Sequence of chain 13.A:
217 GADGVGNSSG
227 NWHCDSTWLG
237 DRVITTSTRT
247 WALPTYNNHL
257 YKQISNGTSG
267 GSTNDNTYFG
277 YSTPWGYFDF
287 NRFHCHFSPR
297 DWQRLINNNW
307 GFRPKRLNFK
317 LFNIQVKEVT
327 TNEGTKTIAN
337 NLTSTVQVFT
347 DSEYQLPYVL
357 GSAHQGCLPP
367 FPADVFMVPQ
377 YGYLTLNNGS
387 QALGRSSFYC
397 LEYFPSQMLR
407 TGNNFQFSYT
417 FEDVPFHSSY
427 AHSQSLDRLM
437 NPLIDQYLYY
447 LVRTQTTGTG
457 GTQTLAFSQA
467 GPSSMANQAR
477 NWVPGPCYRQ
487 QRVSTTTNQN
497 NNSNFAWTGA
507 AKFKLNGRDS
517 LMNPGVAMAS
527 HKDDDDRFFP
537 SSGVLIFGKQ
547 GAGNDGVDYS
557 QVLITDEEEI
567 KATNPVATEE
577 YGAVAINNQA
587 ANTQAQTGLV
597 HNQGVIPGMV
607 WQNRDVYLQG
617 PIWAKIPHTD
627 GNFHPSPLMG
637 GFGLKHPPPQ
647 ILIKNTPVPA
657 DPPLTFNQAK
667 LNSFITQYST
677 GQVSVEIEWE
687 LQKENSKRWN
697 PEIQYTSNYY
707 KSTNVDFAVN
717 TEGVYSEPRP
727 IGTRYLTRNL

Binding-site contacts:
Ligand atom C3' contacts residue HIS630 of chain 13.A at 4.4 Å.
Ligand atom C2 contacts residue PRO421 of chain 13.A at 4.5 Å (hydrophobic).
Ligand atom N1 contacts residue PRO631 of chain 13.A at 3.5 Å (h-bond).
Ligand atom N7 contacts residue HIS630 of chain 13.A at 4.1 Å.
Ligand atom N6 contacts residue SER632 of chain 13.A at 3.3 Å (h-bond).
Ligand atom C2 contacts residue GLY639 of chain 13.A at 3.1 Å.
Ligand atom N1 contacts residue PHE638 of chain 13.A at 4.3 Å.
Ligand atom N7 contacts residue ASN609 of chain 13.A at 3.8 Å.
Ligand atom C6 contacts residue PRO631 of chain 13.A at 3.9 Å (hydrophobic).
Ligand atom C5 contacts residue PRO421 of chain 13.A at 4.1 Å (hydrophobic).
Ligand atom C2 contacts residue VAL420 of chain 13.A at 4.3 Å (hydrophobic).
Ligand atom C6 contacts residue PRO421 of chain 13.A at 4.1 Å (hydrophobic).
Ligand atom C5 contacts residue PRO631 of chain 13.A at 4.2 Å (hydrophobic).
Ligand atom C6 contacts residue VAL420 of chain 13.A at 4.0 Å (hydrophobic).
Ligand atom N1 contacts residue GLY639 of chain 13.A at 3.1 Å (h-bond).
Ligand atom N9 contacts residue HIS630 of chain 13.A at 4.2 Å.
Ligand atom N6 contacts residue GLY637 of chain 13.A at 3.7 Å.
Ligand atom N7 contacts residue PRO421 of chain 13.A at 4.2 Å.
Ligand atom N6 contacts residue GLY639 of chain 13.A at 3.6 Å (h-bond).
Ligand atom C5 contacts residue SER632 of chain 13.A at 4.1 Å.
Ligand atom N1 contacts residue PRO421 of chain 13.A at 4.3 Å.
Ligand atom N9 contacts residue PRO421 of chain 13.A at 4.4 Å.
Ligand atom N3 contacts residue PRO631 of chain 13.A at 3.6 Å.
Ligand atom C1' contacts residue HIS630 of chain 13.A at 4.0 Å.
Ligand atom C2' contacts residue HIS630 of chain 13.A at 3.2 Å.
Ligand atom C8 contacts residue PRO421 of chain 13.A at 4.3 Å (hydrophobic).
Ligand atom C4 contacts residue PRO421 of chain 13.A at 4.3 Å (hydrophobic).
Ligand atom N6 contacts residue PHE638 of chain 13.A at 3.9 Å.
Ligand atom N1 contacts residue VAL420 of chain 13.A at 3.7 Å.
Ligand atom C4 contacts residue PRO631 of chain 13.A at 4.0 Å (hydrophobic).
Ligand atom C2 contacts residue PRO631 of chain 13.A at 3.3 Å (hydrophobic).
Ligand atom C6 contacts residue SER632 of chain 13.A at 3.9 Å.
Ligand atom O2P contacts residue ASP626 of chain 46.A at 4.2 Å.
Ligand atom N3 contacts residue GLY639 of chain 13.A at 4.3 Å.
Ligand atom N7 contacts residue SER632 of chain 13.A at 4.1 Å.
Ligand atom C8 contacts residue HIS630 of chain 13.A at 3.3 Å.
Ligand atom N6 contacts residue VAL420 of chain 13.A at 4.0 Å.
Ligand atom C1' contacts residue PRO631 of chain 13.A at 4.3 Å (hydrophobic).
Ligand atom O1P contacts residue LYS641 of chain 46.A at 4.0 Å.
Ligand atom C6 contacts residue GLY639 of chain 13.A at 3.8 Å.

Sequence of chain 46.A:
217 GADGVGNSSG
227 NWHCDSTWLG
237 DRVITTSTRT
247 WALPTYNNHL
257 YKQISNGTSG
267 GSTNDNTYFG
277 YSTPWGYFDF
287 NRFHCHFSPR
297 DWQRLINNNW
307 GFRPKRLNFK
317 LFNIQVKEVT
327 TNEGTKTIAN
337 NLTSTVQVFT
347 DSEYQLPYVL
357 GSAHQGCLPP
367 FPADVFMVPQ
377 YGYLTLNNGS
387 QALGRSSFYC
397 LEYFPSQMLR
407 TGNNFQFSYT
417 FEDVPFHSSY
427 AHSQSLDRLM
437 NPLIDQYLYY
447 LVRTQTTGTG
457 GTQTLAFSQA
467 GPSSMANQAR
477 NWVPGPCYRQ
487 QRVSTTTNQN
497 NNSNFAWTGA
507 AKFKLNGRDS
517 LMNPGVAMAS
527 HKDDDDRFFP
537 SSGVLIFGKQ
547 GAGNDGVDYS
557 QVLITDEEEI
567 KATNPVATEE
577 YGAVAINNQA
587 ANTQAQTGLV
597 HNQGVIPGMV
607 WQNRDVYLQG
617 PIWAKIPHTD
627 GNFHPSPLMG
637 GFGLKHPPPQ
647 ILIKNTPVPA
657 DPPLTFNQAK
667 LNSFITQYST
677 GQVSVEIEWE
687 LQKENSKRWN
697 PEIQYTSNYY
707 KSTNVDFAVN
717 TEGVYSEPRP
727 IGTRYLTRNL

The protein below binds the small molecule below.
Small molecule (SMILES): Nc1ncnc2c1ncn2[C@H]1C[C@H](O)[C@@H](COP(=O)(O)O)O1